Binding-site contacts:
Ligand atom C7 contacts residue ASN371 of chain 1.D at 3.3 Å.
Ligand atom O3 contacts residue GLU400 of chain 1.D at 4.5 Å.
Ligand atom O6 contacts residue ASN371 of chain 1.D at 4.5 Å.
Ligand atom C6 contacts residue ASN371 of chain 1.D at 4.4 Å.
Ligand atom C1 contacts residue ASN371 of chain 1.D at 1.6 Å.
Ligand atom O7 contacts residue ASN371 of chain 1.D at 3.3 Å (h-bond).
Ligand atom C8 contacts residue ILE399 of chain 1.D at 3.5 Å (hydrophobic).
Ligand atom C4 contacts residue ASN371 of chain 1.D at 3.8 Å.
Ligand atom O6 contacts residue GLU400 of chain 1.D at 4.3 Å.
Ligand atom O5 contacts residue ASN371 of chain 1.D at 2.2 Å (h-bond).
Ligand atom C3 contacts residue ASN371 of chain 1.D at 3.4 Å.
Ligand atom N2 contacts residue ASN371 of chain 1.D at 2.8 Å (h-bond).
Ligand atom C7 contacts residue SER398 of chain 1.D at 3.8 Å.
Ligand atom C6 contacts residue NAG1 of chain 1.NA at 3.8 Å.
Ligand atom C5 contacts residue ASN371 of chain 1.D at 3.5 Å.
Ligand atom C8 contacts residue SER369 of chain 1.D at 4.0 Å.
Ligand atom O5 contacts residue PRO381 of chain 1.D at 4.0 Å.
Ligand atom C8 contacts residue SER398 of chain 1.D at 3.5 Å.
Ligand atom C8 contacts residue GLU400 of chain 1.D at 3.4 Å.
Ligand atom O7 contacts residue SER398 of chain 1.D at 3.1 Å.
Ligand atom O3 contacts residue ASN371 of chain 1.D at 4.3 Å.
Ligand atom C2 contacts residue ASN371 of chain 1.D at 2.1 Å.

The protein below binds the small molecule below.
Small molecule (SMILES): CC(=O)N[C@H]1[C@H](O[C@H]2[C@H](O)[C@@H](NC(C)=O)CO[C@@H]2CO)O[C@H](CO)[C@@H](O)[C@@H]1O

Sequence of chain 1.D:
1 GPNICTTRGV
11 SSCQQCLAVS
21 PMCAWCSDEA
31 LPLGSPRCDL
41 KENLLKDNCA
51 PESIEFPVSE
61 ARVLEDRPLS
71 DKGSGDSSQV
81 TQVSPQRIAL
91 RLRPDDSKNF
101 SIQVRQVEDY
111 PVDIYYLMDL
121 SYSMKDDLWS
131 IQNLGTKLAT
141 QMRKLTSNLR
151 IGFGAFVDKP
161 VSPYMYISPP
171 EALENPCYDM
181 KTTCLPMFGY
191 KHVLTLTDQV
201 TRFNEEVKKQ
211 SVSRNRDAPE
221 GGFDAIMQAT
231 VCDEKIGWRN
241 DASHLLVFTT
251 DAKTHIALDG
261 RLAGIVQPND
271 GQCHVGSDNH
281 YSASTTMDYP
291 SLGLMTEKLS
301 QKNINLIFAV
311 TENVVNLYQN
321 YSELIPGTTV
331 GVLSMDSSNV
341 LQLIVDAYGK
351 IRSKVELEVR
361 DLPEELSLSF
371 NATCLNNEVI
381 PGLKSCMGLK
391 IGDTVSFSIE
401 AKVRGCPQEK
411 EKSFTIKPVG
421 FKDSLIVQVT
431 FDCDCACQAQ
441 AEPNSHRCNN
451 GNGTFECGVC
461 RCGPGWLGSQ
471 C